A protein and the small-molecule ligand that binds it are described below.
Small molecule (SMILES): CC(C)C[C@H](NC(=O)CN)C(=O)N[C@H](C(=O)N[C@H](C(=O)NCC(=O)N[C@@H](CO)C(=O)N[C@@H](CC(C)C)C(=O)N[C@@H](CCCN=C(N)N)C(=O)NCC=O)C(C)C)[C@@H](C)O

Sequence of chain 30.E:
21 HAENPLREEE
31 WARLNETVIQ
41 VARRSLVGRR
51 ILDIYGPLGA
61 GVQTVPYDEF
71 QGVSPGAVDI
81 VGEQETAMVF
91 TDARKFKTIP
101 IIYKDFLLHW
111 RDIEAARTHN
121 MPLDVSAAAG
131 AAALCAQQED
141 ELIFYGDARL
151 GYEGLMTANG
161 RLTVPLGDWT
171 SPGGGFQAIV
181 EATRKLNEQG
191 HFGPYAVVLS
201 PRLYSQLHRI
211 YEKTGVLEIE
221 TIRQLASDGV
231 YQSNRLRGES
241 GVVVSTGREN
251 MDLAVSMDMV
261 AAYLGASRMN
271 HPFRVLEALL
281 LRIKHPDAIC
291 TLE

Binding-site contacts:
Ligand atom CB contacts residue ASP258 of chain 30.E at 3.7 Å.
Ligand atom NH1 contacts residue THR246 of chain 30.E at 3.2 Å (h-bond).
Ligand atom NH2 contacts residue ASP228 of chain 30.E at 2.7 Å (salt-bridge).
Ligand atom CD2 contacts residue ASP258 of chain 30.E at 3.4 Å.
Ligand atom NH1 contacts residue ASP53 of chain 30.E at 3.0 Å (salt-bridge).
Ligand atom CB contacts residue ASP258 of chain 30.E at 3.5 Å.
Ligand atom CD contacts residue LEU52 of chain 30.E at 3.3 Å (hydrophobic).
Ligand atom N contacts residue ARG49 of chain 30.E at 3.5 Å (salt-bridge).
Ligand atom OG1 contacts residue MET259 of chain 30.E at 2.6 Å (h-bond).
Ligand atom C contacts residue ASP258 of chain 30.E at 3.7 Å.
Ligand atom CG2 contacts residue ASP258 of chain 30.E at 3.5 Å.
Ligand atom O contacts residue ARG43 of chain 30.E at 2.8 Å (salt-bridge).
Ligand atom N contacts residue ARG49 of chain 30.E at 3.6 Å (salt-bridge).
Ligand atom N contacts residue PRO57 of chain 30.E at 3.5 Å.
Ligand atom CB contacts residue ARG49 of chain 30.E at 3.5 Å.
Ligand atom O contacts residue ARG49 of chain 30.E at 3.1 Å (salt-bridge).
Ligand atom N contacts residue ASP258 of chain 30.E at 3.2 Å (salt-bridge).
Ligand atom CG2 contacts residue ALA42 of chain 30.E at 3.8 Å (hydrophobic).
Ligand atom OG1 contacts residue ASP258 of chain 30.E at 3.3 Å.
Ligand atom CD2 contacts residue ARG50 of chain 30.E at 3.6 Å.
Ligand atom NE contacts residue ARG50 of chain 30.E at 3.1 Å (salt-bridge).
Ligand atom NH2 contacts residue THR246 of chain 30.E at 3.0 Å (h-bond).
Ligand atom CG contacts residue PRO57 of chain 30.E at 3.7 Å (hydrophobic).
Ligand atom CG2 contacts residue MET259 of chain 30.E at 3.7 Å (hydrophobic).
Ligand atom N contacts residue ASP258 of chain 30.E at 2.8 Å (salt-bridge).
Ligand atom N contacts residue ASP258 of chain 30.E at 3.2 Å (salt-bridge).
Ligand atom CA contacts residue ASP258 of chain 30.E at 3.7 Å.
Ligand atom CB contacts residue MET259 of chain 30.E at 3.6 Å (hydrophobic).
Ligand atom O contacts residue ILE39 of chain 30.E at 3.7 Å.
Ligand atom O contacts residue ARG43 of chain 30.E at 2.8 Å (salt-bridge).
Ligand atom CZ contacts residue THR246 of chain 30.E at 3.3 Å.
Ligand atom CD contacts residue ARG50 of chain 30.E at 3.3 Å.
Ligand atom CD2 contacts residue ARG43 of chain 30.E at 3.6 Å.
Ligand atom CB contacts residue ARG49 of chain 30.E at 3.7 Å.
Ligand atom O contacts residue ARG50 of chain 30.E at 3.4 Å.
Ligand atom C contacts residue ARG49 of chain 30.E at 3.6 Å.
Ligand atom C contacts residue ARG43 of chain 30.E at 3.7 Å.
Ligand atom CA contacts residue ASP258 of chain 30.E at 3.6 Å.
Ligand atom CA contacts residue ASP258 of chain 30.E at 3.7 Å.
Ligand atom N contacts residue ARG49 of chain 30.E at 3.7 Å.